A small-molecule ligand and the protein it binds are described below.
Small molecule (SMILES): CC(=O)N[C@@H]1[C@@H](O)[C@H](O)[C@@H](CO)O[C@H]1O

Sequence of chain 1.A:
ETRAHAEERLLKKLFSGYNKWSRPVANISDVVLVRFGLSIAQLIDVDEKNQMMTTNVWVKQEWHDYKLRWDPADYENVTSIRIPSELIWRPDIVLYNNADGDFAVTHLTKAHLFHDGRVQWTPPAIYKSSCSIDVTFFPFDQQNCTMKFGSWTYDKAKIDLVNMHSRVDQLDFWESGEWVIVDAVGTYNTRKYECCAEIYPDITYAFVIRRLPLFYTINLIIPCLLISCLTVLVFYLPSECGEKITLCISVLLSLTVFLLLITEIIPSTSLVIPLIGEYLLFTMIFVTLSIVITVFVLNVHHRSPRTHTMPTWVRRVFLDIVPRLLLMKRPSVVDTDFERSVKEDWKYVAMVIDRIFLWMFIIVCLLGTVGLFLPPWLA

Binding-site contacts:
Ligand atom N2 contacts residue ASN31 of chain 1.A at 2.9 Å (h-bond).
Ligand atom C1 contacts residue ASN31 of chain 1.A at 1.4 Å.
Ligand atom C5 contacts residue SER33 of chain 1.A at 3.6 Å.
Ligand atom O7 contacts residue ASN31 of chain 1.A at 3.9 Å.
Ligand atom C2 contacts residue ASN31 of chain 1.A at 2.5 Å.
Ligand atom O5 contacts residue ASN31 of chain 1.A at 2.4 Å (h-bond).
Ligand atom C6 contacts residue SER33 of chain 1.A at 3.9 Å.
Ligand atom C7 contacts residue ASN31 of chain 1.A at 3.6 Å.
Ligand atom C3 contacts residue ASN31 of chain 1.A at 3.8 Å.
Ligand atom C4 contacts residue ASN31 of chain 1.A at 4.2 Å.
Ligand atom C1 contacts residue SER33 of chain 1.A at 3.4 Å.
Ligand atom C5 contacts residue ASN31 of chain 1.A at 3.6 Å.
Ligand atom O5 contacts residue SER33 of chain 1.A at 2.9 Å (h-bond).